Sequence of chain 1.A:
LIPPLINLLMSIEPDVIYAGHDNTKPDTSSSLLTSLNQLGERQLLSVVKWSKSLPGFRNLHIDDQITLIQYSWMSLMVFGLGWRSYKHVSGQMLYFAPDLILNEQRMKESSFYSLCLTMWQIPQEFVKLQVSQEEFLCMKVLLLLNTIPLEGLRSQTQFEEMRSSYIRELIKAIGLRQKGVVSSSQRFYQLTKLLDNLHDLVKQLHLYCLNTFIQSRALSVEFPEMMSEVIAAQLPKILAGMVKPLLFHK

This protein binds this small molecule.
Small molecule (SMILES): Cc1noc(C)c1-c1ccc(CNS(=O)(=O)c2c(C)nn(C)c2Cl)cc1

Binding-site contacts:
Ligand atom C23 contacts residue GLY49 of chain 1.A at 3.8 Å.
Ligand atom S14 contacts residue CYS218 of chain 1.A at 4.0 Å.
Ligand atom C23 contacts residue GLN52 of chain 1.A at 3.1 Å.
Ligand atom O16 contacts residue TYR217 of chain 1.A at 3.8 Å.
Ligand atom C22 contacts residue MET128 of chain 1.A at 3.7 Å (hydrophobic).
Ligand atom C12 contacts residue ASN46 of chain 1.A at 3.3 Å.
Ligand atom O10 contacts residue PHE105 of chain 1.A at 3.9 Å.
Ligand atom C4 contacts residue TRP82 of chain 1.A at 3.6 Å (hydrophobic).
Ligand atom C3 contacts residue MET86 of chain 1.A at 3.7 Å (hydrophobic).
Ligand atom C24 contacts residue LEU45 of chain 1.A at 4.0 Å (hydrophobic).
Ligand atom N9 contacts residue PHE105 of chain 1.A at 3.7 Å.
Ligand atom C24 contacts residue LEU42 of chain 1.A at 3.4 Å (hydrophobic).
Ligand atom C6 contacts residue LEU45 of chain 1.A at 3.9 Å (hydrophobic).
Ligand atom C5 contacts residue ASN46 of chain 1.A at 3.8 Å.
Ligand atom C2 contacts residue MET86 of chain 1.A at 4.0 Å (hydrophobic).
Ligand atom C24 contacts residue ASN46 of chain 1.A at 3.1 Å.
Ligand atom C4 contacts residue MET83 of chain 1.A at 3.6 Å (hydrophobic).
Ligand atom C8 contacts residue GLN52 of chain 1.A at 3.6 Å.
Ligand atom C6 contacts residue ASN46 of chain 1.A at 3.4 Å.
Ligand atom O10 contacts residue LEU90 of chain 1.A at 3.7 Å.
Ligand atom N13 contacts residue PHE232 of chain 1.A at 3.6 Å.
Ligand atom O17 contacts residue CYS218 of chain 1.A at 3.0 Å.
Ligand atom N9 contacts residue MET86 of chain 1.A at 4.0 Å.
Ligand atom O16 contacts residue PHE232 of chain 1.A at 3.8 Å.
Ligand atom C21 contacts residue ASN46 of chain 1.A at 3.9 Å.
Ligand atom O10 contacts residue MET86 of chain 1.A at 3.6 Å (h-bond).
Ligand atom N13 contacts residue ASN46 of chain 1.A at 2.7 Å (h-bond).
Ligand atom S14 contacts residue ASN46 of chain 1.A at 4.0 Å.
Ligand atom C1 contacts residue LEU45 of chain 1.A at 3.6 Å (hydrophobic).
Ligand atom C23 contacts residue LEU48 of chain 1.A at 3.9 Å (hydrophobic).
Ligand atom C11 contacts residue MET86 of chain 1.A at 4.0 Å (hydrophobic).
Ligand atom C12 contacts residue MET236 of chain 1.A at 3.6 Å (hydrophobic).
Ligand atom N20 contacts residue LEU45 of chain 1.A at 3.6 Å.
Ligand atom N9 contacts residue GLN52 of chain 1.A at 3.7 Å.
Ligand atom C26 contacts residue LEU124 of chain 1.A at 4.0 Å (hydrophobic).
Ligand atom C23 contacts residue LEU45 of chain 1.A at 3.8 Å (hydrophobic).
Ligand atom C26 contacts residue MET128 of chain 1.A at 3.5 Å (hydrophobic).
Ligand atom O16 contacts residue THR221 of chain 1.A at 3.6 Å.
Ligand atom O17 contacts residue MET83 of chain 1.A at 4.0 Å.
Ligand atom C3 contacts residue MET83 of chain 1.A at 3.6 Å (hydrophobic).